Sequence of chain 1.A:
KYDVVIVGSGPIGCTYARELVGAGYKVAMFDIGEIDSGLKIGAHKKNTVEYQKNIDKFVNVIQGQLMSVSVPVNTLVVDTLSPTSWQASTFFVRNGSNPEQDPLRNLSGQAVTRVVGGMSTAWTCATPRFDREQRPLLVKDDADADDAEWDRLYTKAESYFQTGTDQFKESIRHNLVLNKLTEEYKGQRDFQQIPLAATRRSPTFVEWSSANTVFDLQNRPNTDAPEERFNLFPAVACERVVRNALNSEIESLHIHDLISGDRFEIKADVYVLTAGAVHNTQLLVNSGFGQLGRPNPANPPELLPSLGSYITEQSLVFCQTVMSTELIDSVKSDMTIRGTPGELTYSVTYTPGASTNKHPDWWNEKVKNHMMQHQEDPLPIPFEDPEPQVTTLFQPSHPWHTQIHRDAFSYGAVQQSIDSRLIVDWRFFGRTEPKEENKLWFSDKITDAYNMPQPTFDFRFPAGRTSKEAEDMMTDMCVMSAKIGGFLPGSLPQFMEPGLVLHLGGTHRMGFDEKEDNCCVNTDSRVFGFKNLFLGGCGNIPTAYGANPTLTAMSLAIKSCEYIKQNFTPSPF

This protein binds this small molecule.
Small molecule (SMILES): OC[C@H]1O[C@@H](O)[C@H](O)[C@@H](F)[C@@H]1O

Binding-site contacts:
Ligand atom C3 contacts residue ASN593 of chain 1.A at 3.7 Å.
Ligand atom F3 contacts residue ASN593 of chain 1.A at 3.2 Å.
Ligand atom O4 contacts residue ASP452 of chain 1.A at 2.7 Å (salt-bridge).
Ligand atom O4 contacts residue GLN448 of chain 1.A at 3.3 Å (h-bond).
Ligand atom O6 contacts residue TYR456 of chain 1.A at 2.5 Å (h-bond).
Ligand atom O4 contacts residue HIS450 of chain 1.A at 3.7 Å.
Ligand atom O2 contacts residue FAD1 of chain 1.B at 3.0 Å.
Ligand atom C1 contacts residue FAD1 of chain 1.B at 3.9 Å.
Ligand atom C3 contacts residue PHE474 of chain 1.A at 3.8 Å (hydrophobic).
Ligand atom O1 contacts residue VAL546 of chain 1.A at 2.7 Å (h-bond).
Ligand atom C2 contacts residue HIS548 of chain 1.A at 3.5 Å.
Ligand atom O4 contacts residue ARG472 of chain 1.A at 3.3 Å.
Ligand atom C5 contacts residue ASP452 of chain 1.A at 4.2 Å.
Ligand atom C4 contacts residue ASP452 of chain 1.A at 3.2 Å.
Ligand atom C3 contacts residue FAD1 of chain 1.B at 4.1 Å.
Ligand atom O1 contacts residue FAD1 of chain 1.B at 3.2 Å.
Ligand atom O6 contacts residue PHE454 of chain 1.A at 3.5 Å.
Ligand atom F3 contacts residue THR169 of chain 1.A at 3.6 Å.
Ligand atom O2 contacts residue ASN593 of chain 1.A at 2.9 Å (h-bond).
Ligand atom C1 contacts residue VAL546 of chain 1.A at 3.2 Å (hydrophobic).
Ligand atom O5 contacts residue VAL546 of chain 1.A at 3.7 Å.
Ligand atom C6 contacts residue TYR456 of chain 1.A at 3.4 Å (hydrophobic).
Ligand atom C5 contacts residue TYR456 of chain 1.A at 4.2 Å (hydrophobic).
Ligand atom C6 contacts residue ASP452 of chain 1.A at 4.0 Å.
Ligand atom C1 contacts residue HIS548 of chain 1.A at 3.4 Å.
Ligand atom C6 contacts residue ARG472 of chain 1.A at 4.0 Å.
Ligand atom C2 contacts residue FAD1 of chain 1.B at 3.1 Å.
Ligand atom C4 contacts residue THR169 of chain 1.A at 3.9 Å.
Ligand atom O4 contacts residue PHE474 of chain 1.A at 4.0 Å.
Ligand atom O2 contacts residue HIS548 of chain 1.A at 2.6 Å (h-bond).
Ligand atom C4 contacts residue GLN448 of chain 1.A at 4.1 Å.
Ligand atom O5 contacts residue FAD1 of chain 1.B at 3.8 Å.
Ligand atom C3 contacts residue GLN448 of chain 1.A at 3.7 Å.
Ligand atom F3 contacts residue GLN448 of chain 1.A at 3.0 Å.
Ligand atom C2 contacts residue ASN593 of chain 1.A at 3.9 Å.
Ligand atom O1 contacts residue HIS548 of chain 1.A at 3.1 Å (h-bond).
Ligand atom O6 contacts residue ARG472 of chain 1.A at 4.2 Å.
Ligand atom C6 contacts residue PHE454 of chain 1.A at 3.9 Å (hydrophobic).
Ligand atom F3 contacts residue ASP452 of chain 1.A at 4.2 Å.
Ligand atom F3 contacts residue FAD1 of chain 1.B at 3.3 Å.